Sequence of chain 1.B:
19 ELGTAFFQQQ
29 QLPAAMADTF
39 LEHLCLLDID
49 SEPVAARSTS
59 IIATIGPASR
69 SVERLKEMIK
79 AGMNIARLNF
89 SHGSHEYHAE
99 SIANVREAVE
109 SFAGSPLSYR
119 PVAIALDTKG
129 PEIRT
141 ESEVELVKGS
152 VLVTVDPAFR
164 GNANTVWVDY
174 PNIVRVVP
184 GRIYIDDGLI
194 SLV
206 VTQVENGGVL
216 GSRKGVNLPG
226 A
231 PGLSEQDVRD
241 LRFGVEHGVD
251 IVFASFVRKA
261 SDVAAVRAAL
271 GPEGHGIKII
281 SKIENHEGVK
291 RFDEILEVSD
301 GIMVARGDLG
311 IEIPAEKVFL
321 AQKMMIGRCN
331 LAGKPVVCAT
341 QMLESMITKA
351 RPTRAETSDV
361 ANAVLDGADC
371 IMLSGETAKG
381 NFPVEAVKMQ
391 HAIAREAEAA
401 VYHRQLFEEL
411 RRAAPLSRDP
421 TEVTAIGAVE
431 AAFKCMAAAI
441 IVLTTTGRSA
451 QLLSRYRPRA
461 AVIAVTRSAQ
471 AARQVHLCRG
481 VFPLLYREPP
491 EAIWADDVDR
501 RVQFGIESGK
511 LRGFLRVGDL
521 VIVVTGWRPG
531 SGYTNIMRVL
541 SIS

Binding-site contacts:
Ligand atom O3 contacts residue TRP494 of chain 1.B at 3.7 Å.
Ligand atom O4 contacts residue GLY530 of chain 1.B at 2.5 Å (h-bond).
Ligand atom O1P contacts residue PRO529 of chain 1.B at 3.6 Å.
Ligand atom O5P contacts residue SER531 of chain 1.B at 3.1 Å (h-bond).
Ligand atom O2 contacts residue GLY526 of chain 1.B at 3.5 Å (h-bond).
Ligand atom P2 contacts residue THR444 of chain 1.B at 3.5 Å.
Ligand atom P2 contacts residue SER449 of chain 1.B at 3.6 Å.
Ligand atom O4P contacts residue SER449 of chain 1.B at 2.6 Å (h-bond).
Ligand atom O5P contacts residue THR445 of chain 1.B at 3.4 Å (h-bond).
Ligand atom C3 contacts residue GLY530 of chain 1.B at 3.6 Å.
Ligand atom C5 contacts residue GLY530 of chain 1.B at 3.4 Å.
Ligand atom C6 contacts residue LEU443 of chain 1.B at 3.6 Å (hydrophobic).
Ligand atom O3P contacts residue ARG501 of chain 1.B at 2.6 Å (salt-bridge).
Ligand atom C4 contacts residue GLY530 of chain 1.B at 3.3 Å.
Ligand atom O5 contacts residue LEU443 of chain 1.B at 3.8 Å.
Ligand atom O1P contacts residue GLY530 of chain 1.B at 2.8 Å (h-bond).
Ligand atom C3 contacts residue ARG528 of chain 1.B at 3.3 Å.
Ligand atom O3P contacts residue TRP494 of chain 1.B at 2.9 Å (h-bond).
Ligand atom O6 contacts residue SER531 of chain 1.B at 3.8 Å.
Ligand atom P2 contacts residue THR445 of chain 1.B at 3.7 Å.
Ligand atom O4 contacts residue THR534 of chain 1.B at 3.5 Å (h-bond).
Ligand atom C6 contacts residue THR534 of chain 1.B at 3.5 Å.
Ligand atom O6P contacts residue SER531 of chain 1.B at 3.1 Å (h-bond).
Ligand atom P2 contacts residue SER531 of chain 1.B at 3.7 Å.
Ligand atom O1 contacts residue GLY530 of chain 1.B at 3.7 Å.
Ligand atom O6P contacts residue GLY532 of chain 1.B at 2.8 Å (h-bond).
Ligand atom O3 contacts residue TRP527 of chain 1.B at 3.8 Å.
Ligand atom O6P contacts residue SER449 of chain 1.B at 3.6 Å.
Ligand atom O2 contacts residue LEU443 of chain 1.B at 3.6 Å.
Ligand atom O4P contacts residue THR444 of chain 1.B at 2.6 Å (h-bond).
Ligand atom O3 contacts residue GLY526 of chain 1.B at 3.0 Å.
Ligand atom O4 contacts residue TYR533 of chain 1.B at 2.9 Å (h-bond).
Ligand atom P1 contacts residue ARG501 of chain 1.B at 3.6 Å.
Ligand atom O5P contacts residue THR446 of chain 1.B at 2.7 Å (h-bond).
Ligand atom O6 contacts residue THR445 of chain 1.B at 3.1 Å (h-bond).
Ligand atom O6 contacts residue THR444 of chain 1.B at 3.6 Å.
Ligand atom O2P contacts residue ARG501 of chain 1.B at 2.7 Å (salt-bridge).
Ligand atom O3 contacts residue ARG528 of chain 1.B at 2.9 Å (salt-bridge).
Ligand atom O5P contacts residue THR444 of chain 1.B at 3.6 Å.
Ligand atom O4 contacts residue GLY532 of chain 1.B at 3.6 Å.

A protein and the small-molecule ligand that binds it are described below.
Small molecule (SMILES): O=P(O)(O)OC[C@H]1O[C@](O)(COP(=O)(O)O)[C@@H](O)[C@@H]1O